Binding-site contacts:
Ligand atom C5 contacts residue ALA725 of chain 1.C at 3.9 Å (hydrophobic).
Ligand atom C5 contacts residue ASN1093 of chain 1.C at 3.7 Å.
Ligand atom O7 contacts residue ASN1093 of chain 1.C at 3.6 Å (h-bond).
Ligand atom C6 contacts residue ALA725 of chain 1.C at 4.3 Å (hydrophobic).
Ligand atom C4 contacts residue ASN1093 of chain 1.C at 4.2 Å.
Ligand atom C2 contacts residue ASN1093 of chain 1.C at 2.5 Å.
Ligand atom C1 contacts residue ASN1093 of chain 1.C at 1.4 Å.
Ligand atom O5 contacts residue ASN1093 of chain 1.C at 2.3 Å (h-bond).
Ligand atom N2 contacts residue ASN1093 of chain 1.C at 3.0 Å (h-bond).
Ligand atom C8 contacts residue GLU1091 of chain 1.C at 3.5 Å.
Ligand atom C7 contacts residue ASN1093 of chain 1.C at 3.5 Å.
Ligand atom C3 contacts residue ASN1093 of chain 1.C at 3.8 Å.

The protein below binds the small molecule below.
Small molecule (SMILES): CC(=O)N[C@@H]1[C@@H](O)[C@H](O)[C@@H](CO)O[C@H]1O

Sequence of chain 1.C:
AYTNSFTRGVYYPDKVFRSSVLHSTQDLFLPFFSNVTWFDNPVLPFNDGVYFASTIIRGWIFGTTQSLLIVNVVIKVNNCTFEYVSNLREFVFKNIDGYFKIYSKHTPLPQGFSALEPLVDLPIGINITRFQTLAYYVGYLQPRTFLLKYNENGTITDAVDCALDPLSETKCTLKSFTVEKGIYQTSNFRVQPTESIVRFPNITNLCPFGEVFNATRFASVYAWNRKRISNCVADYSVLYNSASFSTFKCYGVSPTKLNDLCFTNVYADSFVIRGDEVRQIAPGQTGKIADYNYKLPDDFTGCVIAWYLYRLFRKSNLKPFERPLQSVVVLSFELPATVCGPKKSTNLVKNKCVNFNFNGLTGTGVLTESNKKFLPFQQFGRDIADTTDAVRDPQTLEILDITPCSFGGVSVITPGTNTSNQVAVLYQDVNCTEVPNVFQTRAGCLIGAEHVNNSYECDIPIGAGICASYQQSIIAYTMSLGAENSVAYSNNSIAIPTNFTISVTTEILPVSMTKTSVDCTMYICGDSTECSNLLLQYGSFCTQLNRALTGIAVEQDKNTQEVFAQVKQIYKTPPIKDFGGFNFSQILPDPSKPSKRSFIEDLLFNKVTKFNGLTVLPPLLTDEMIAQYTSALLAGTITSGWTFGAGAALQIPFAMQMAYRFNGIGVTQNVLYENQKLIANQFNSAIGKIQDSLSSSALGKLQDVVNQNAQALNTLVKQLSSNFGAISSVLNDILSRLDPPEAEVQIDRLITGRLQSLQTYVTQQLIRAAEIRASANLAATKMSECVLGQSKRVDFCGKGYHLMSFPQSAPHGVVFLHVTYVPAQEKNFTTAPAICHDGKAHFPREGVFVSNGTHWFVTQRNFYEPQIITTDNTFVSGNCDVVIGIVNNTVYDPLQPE